Sequence of chain 1.B:
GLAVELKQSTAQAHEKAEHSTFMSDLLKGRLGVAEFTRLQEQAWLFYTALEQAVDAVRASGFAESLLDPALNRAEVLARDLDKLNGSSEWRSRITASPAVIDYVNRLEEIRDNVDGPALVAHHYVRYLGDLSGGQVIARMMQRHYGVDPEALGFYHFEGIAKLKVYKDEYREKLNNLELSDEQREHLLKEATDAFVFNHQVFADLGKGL

Binding-site contacts:
Ligand atom CB6 contacts residue VAL131 of chain 1.B at 3.6 Å (hydrophobic).
Ligand atom CA2 contacts residue GLY139 of chain 1.B at 3.4 Å.
Ligand atom CC4 contacts residue TYR130 of chain 1.B at 3.8 Å (hydrophobic).
Ligand atom CA5 contacts residue GLY139 of chain 1.B at 3.6 Å.
Ligand atom CB contacts residue GLY135 of chain 1.B at 3.5 Å.
Ligand atom CB4 contacts residue PHE208 of chain 1.B at 3.4 Å (hydrophobic).
Ligand atom CC1 contacts residue HIS20 of chain 1.B at 3.4 Å.
Ligand atom CA1 contacts residue GLU24 of chain 1.B at 3.4 Å.
Ligand atom NB contacts residue PHE201 of chain 1.B at 3.6 Å.
Ligand atom CC3 contacts residue GLY135 of chain 1.B at 3.7 Å.
Ligand atom OB contacts residue GLU24 of chain 1.B at 2.9 Å.
Ligand atom CA3 contacts residue GLY139 of chain 1.B at 3.4 Å.
Ligand atom CC6 contacts residue SER138 of chain 1.B at 3.6 Å.
Ligand atom FE contacts residue GLU24 of chain 1.B at 2.3 Å.
Ligand atom CC2 contacts residue HIS20 of chain 1.B at 3.3 Å.
Ligand atom CB5 contacts residue ASN204 of chain 1.B at 3.6 Å.
Ligand atom CC1 contacts residue SER138 of chain 1.B at 3.6 Å.
Ligand atom NA contacts residue HIS20 of chain 1.B at 3.2 Å (h-bond).
Ligand atom CC4 contacts residue LEU134 of chain 1.B at 3.8 Å (hydrophobic).
Ligand atom CA contacts residue SER138 of chain 1.B at 3.1 Å.
Ligand atom CA6 contacts residue GLY139 of chain 1.B at 3.6 Å.
Ligand atom CC2 contacts residue GLY135 of chain 1.B at 3.6 Å.
Ligand atom CB4 contacts residue ASN204 of chain 1.B at 3.6 Å.
Ligand atom NA contacts residue GLU24 of chain 1.B at 3.2 Å (salt-bridge).
Ligand atom NB contacts residue GLY135 of chain 1.B at 3.8 Å.
Ligand atom CA1 contacts residue GLY139 of chain 1.B at 3.6 Å.
Ligand atom OB contacts residue HIS20 of chain 1.B at 3.1 Å (h-bond).
Ligand atom CC3 contacts residue PHE201 of chain 1.B at 3.8 Å (hydrophobic).
Ligand atom CC3 contacts residue VAL131 of chain 1.B at 3.8 Å (hydrophobic).
Ligand atom CA4 contacts residue GLY139 of chain 1.B at 3.4 Å.
Ligand atom NB contacts residue HIS20 of chain 1.B at 3.0 Å (h-bond).
Ligand atom CA contacts residue GLU24 of chain 1.B at 3.4 Å.
Ligand atom FE contacts residue HIS20 of chain 1.B at 2.2 Å.
Ligand atom CA6 contacts residue SER138 of chain 1.B at 3.9 Å.
Ligand atom CB contacts residue VAL131 of chain 1.B at 3.4 Å (hydrophobic).
Ligand atom NA contacts residue SER138 of chain 1.B at 3.5 Å (h-bond).
Ligand atom CB contacts residue PHE201 of chain 1.B at 3.7 Å (hydrophobic).
Ligand atom CA2 contacts residue GLU24 of chain 1.B at 3.1 Å.
Ligand atom CA1 contacts residue SER138 of chain 1.B at 3.6 Å.
Ligand atom OA contacts residue GLU24 of chain 1.B at 2.7 Å (salt-bridge).

The small molecule below binds the protein below.
Small molecule (SMILES): C1=[N+]2c3ccccc3[N+]3=Cc4ccccc4O[Fe]23Oc2ccccc21